Sequence of chain 1.B:
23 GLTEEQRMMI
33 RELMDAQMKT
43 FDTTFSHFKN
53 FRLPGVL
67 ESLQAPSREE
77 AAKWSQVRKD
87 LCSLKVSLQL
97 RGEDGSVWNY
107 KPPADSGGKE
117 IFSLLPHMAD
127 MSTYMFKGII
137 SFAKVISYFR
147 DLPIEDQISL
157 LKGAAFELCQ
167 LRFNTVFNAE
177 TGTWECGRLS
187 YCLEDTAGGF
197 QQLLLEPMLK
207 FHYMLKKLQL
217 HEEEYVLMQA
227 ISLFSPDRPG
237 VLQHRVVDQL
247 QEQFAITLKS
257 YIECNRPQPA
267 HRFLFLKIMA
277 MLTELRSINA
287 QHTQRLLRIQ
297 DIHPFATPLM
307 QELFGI

This small molecule binds to this protein.
Small molecule (SMILES): CC(C)[C@@H](NC(=O)CC1CC1)C(=O)N1CC[C@](O)(c2ccc(Cl)cc2)C(C)(C)C1

Binding-site contacts:
Ligand atom CL contacts residue MET306 of chain 1.B at 3.5 Å.
Ligand atom C18 contacts residue MET204 of chain 1.B at 3.9 Å (hydrophobic).
Ligand atom C17 contacts residue TRP180 of chain 1.B at 3.5 Å (hydrophobic).
Ligand atom C11 contacts residue MET204 of chain 1.B at 3.6 Å (hydrophobic).
Ligand atom O2 contacts residue HIS288 of chain 1.B at 3.1 Å (h-bond).
Ligand atom C1 contacts residue MET124 of chain 1.B at 3.7 Å (hydrophobic).
Ligand atom CL contacts residue PHE301 of chain 1.B at 3.5 Å.
Ligand atom O contacts residue GLN166 of chain 1.B at 3.0 Å (h-bond).
Ligand atom C1 contacts residue MET306 of chain 1.B at 4.0 Å (hydrophobic).
Ligand atom C16 contacts residue PHE169 of chain 1.B at 3.6 Å (hydrophobic).
Ligand atom CL contacts residue ALA125 of chain 1.B at 4.0 Å.
Ligand atom C20 contacts residue MET204 of chain 1.B at 3.8 Å (hydrophobic).
Ligand atom C17 contacts residue PHE169 of chain 1.B at 3.7 Å (hydrophobic).
Ligand atom C9 contacts residue MET204 of chain 1.B at 3.5 Å (hydrophobic).
Ligand atom C21 contacts residue LEU87 of chain 1.B at 3.8 Å (hydrophobic).
Ligand atom C19 contacts residue LEU90 of chain 1.B at 3.8 Å (hydrophobic).
Ligand atom N contacts residue MET204 of chain 1.B at 3.5 Å.
Ligand atom O1 contacts residue VAL92 of chain 1.B at 3.4 Å.
Ligand atom C18 contacts residue LEU90 of chain 1.B at 4.0 Å (hydrophobic).
Ligand atom C11 contacts residue GLN166 of chain 1.B at 4.0 Å.
Ligand atom C20 contacts residue HIS208 of chain 1.B at 3.7 Å.
Ligand atom C22 contacts residue LEU121 of chain 1.B at 4.0 Å (hydrophobic).
Ligand atom C8 contacts residue LEU90 of chain 1.B at 4.0 Å (hydrophobic).
Ligand atom O contacts residue MET204 of chain 1.B at 3.7 Å.
Ligand atom C1 contacts residue LEU121 of chain 1.B at 4.0 Å (hydrophobic).
Ligand atom CL contacts residue LEU121 of chain 1.B at 3.9 Å.
Ligand atom C14 contacts residue MET124 of chain 1.B at 3.8 Å (hydrophobic).
Ligand atom C2 contacts residue MET124 of chain 1.B at 3.6 Å (hydrophobic).
Ligand atom C16 contacts residue TYR187 of chain 1.B at 3.4 Å (hydrophobic).
Ligand atom C19 contacts residue TRP180 of chain 1.B at 3.6 Å (hydrophobic).
Ligand atom C22 contacts residue MET124 of chain 1.B at 3.8 Å (hydrophobic).
Ligand atom O1 contacts residue MET124 of chain 1.B at 3.3 Å.
Ligand atom C16 contacts residue TRP180 of chain 1.B at 3.9 Å (hydrophobic).
Ligand atom C13 contacts residue MET124 of chain 1.B at 3.9 Å (hydrophobic).
Ligand atom C contacts residue MET306 of chain 1.B at 3.8 Å (hydrophobic).
Ligand atom C19 contacts residue LEU205 of chain 1.B at 3.9 Å (hydrophobic).
Ligand atom C1 contacts residue ALA125 of chain 1.B at 3.6 Å (hydrophobic).
Ligand atom C14 contacts residue TYR187 of chain 1.B at 3.5 Å (hydrophobic).
Ligand atom C20 contacts residue TRP180 of chain 1.B at 3.6 Å (hydrophobic).
Ligand atom C2 contacts residue SER128 of chain 1.B at 4.0 Å.